Binding-site contacts:
Ligand atom C3 contacts residue ASN335 of chain 1.B at 3.8 Å.
Ligand atom N2 contacts residue ASN335 of chain 1.B at 2.9 Å (h-bond).
Ligand atom C2 contacts residue ASN335 of chain 1.B at 2.5 Å.
Ligand atom C5 contacts residue ASN335 of chain 1.B at 3.6 Å.
Ligand atom C7 contacts residue ASN335 of chain 1.B at 4.0 Å.
Ligand atom O5 contacts residue ASN335 of chain 1.B at 2.4 Å (h-bond).
Ligand atom C1 contacts residue ASN335 of chain 1.B at 1.4 Å.
Ligand atom C4 contacts residue ASN335 of chain 1.B at 4.2 Å.

Sequence of chain 1.B:
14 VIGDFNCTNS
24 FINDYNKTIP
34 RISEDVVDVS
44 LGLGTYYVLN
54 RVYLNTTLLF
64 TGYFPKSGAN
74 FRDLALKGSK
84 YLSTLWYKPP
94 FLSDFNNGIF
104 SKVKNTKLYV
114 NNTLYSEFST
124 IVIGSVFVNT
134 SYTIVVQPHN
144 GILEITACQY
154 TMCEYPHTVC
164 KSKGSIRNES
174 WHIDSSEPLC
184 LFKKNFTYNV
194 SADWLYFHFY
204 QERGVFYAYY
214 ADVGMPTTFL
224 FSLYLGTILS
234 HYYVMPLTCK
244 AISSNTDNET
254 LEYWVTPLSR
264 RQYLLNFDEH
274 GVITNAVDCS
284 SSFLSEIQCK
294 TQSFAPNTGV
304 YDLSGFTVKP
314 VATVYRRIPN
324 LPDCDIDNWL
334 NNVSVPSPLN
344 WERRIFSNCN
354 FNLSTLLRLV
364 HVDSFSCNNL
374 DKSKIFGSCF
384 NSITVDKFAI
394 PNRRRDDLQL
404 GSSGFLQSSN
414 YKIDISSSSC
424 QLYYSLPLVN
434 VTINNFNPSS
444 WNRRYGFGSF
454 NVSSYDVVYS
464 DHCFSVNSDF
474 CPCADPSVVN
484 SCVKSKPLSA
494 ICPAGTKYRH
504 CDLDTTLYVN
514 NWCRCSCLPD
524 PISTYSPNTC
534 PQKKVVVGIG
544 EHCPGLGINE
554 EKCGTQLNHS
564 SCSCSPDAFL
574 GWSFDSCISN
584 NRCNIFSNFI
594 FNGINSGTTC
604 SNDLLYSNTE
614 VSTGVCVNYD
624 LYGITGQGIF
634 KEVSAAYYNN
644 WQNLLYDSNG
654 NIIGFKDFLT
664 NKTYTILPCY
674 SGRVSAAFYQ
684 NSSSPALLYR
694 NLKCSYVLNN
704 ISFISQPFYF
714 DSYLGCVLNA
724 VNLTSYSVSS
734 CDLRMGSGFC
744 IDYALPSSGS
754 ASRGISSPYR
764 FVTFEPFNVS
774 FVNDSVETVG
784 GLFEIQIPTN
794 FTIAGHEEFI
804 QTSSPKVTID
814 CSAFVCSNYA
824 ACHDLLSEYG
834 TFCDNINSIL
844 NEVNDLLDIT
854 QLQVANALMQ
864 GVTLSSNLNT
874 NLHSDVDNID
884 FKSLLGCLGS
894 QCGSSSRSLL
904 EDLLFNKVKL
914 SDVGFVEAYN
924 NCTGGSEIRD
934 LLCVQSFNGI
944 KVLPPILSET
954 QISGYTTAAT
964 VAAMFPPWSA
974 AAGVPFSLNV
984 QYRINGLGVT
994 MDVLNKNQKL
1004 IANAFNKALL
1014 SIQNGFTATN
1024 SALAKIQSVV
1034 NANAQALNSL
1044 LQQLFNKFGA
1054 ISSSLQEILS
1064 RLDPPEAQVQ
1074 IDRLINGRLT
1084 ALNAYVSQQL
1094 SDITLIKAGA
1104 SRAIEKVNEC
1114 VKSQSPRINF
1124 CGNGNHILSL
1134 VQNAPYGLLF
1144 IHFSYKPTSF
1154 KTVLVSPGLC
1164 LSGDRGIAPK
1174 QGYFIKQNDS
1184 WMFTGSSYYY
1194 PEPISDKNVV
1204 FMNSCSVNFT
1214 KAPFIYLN

The small molecule below binds the protein below.
Small molecule (SMILES): CC(=O)N[C@H]1[C@H](O[C@H]2[C@H](O)[C@@H](NC(C)=O)CO[C@@H]2CO)O[C@H](CO)[C@@H](O)[C@@H]1O